Sequence of chain 1.B:
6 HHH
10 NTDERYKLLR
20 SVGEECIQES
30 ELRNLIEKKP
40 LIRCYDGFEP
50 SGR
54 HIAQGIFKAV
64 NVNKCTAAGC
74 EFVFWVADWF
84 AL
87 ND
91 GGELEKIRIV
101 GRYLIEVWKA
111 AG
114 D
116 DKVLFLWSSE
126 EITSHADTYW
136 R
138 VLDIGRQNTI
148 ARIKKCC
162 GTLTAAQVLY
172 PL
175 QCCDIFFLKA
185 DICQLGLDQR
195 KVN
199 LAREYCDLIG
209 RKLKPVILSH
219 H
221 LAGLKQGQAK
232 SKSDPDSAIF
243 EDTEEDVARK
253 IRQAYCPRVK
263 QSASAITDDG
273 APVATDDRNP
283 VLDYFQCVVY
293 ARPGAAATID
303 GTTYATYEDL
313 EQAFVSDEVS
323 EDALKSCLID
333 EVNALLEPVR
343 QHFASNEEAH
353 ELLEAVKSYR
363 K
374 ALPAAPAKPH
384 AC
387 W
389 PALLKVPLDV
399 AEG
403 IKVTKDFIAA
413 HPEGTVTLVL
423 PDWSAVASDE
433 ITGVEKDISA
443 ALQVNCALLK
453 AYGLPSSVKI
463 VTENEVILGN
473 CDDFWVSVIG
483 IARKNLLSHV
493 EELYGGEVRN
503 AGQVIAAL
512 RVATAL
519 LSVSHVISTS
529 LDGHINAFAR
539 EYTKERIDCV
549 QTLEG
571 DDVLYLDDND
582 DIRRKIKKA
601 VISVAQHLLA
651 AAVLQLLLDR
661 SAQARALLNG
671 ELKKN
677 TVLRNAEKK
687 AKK

Binding-site contacts:
Ligand atom O7 contacts residue TRP78 of chain 1.B at 3.5 Å.
Ligand atom C5' contacts residue ASP192 of chain 1.B at 3.6 Å.
Ligand atom C8 contacts residue TYR44 of chain 1.B at 3.4 Å (hydrophobic).
Ligand atom C9 contacts residue GLY46 of chain 1.B at 3.8 Å.
Ligand atom C4 contacts residue PHE47 of chain 1.B at 4.0 Å (hydrophobic).
Ligand atom C4' contacts residue GLY190 of chain 1.B at 4.1 Å.
Ligand atom C5' contacts residue GLN193 of chain 1.B at 3.2 Å.
Ligand atom O7 contacts residue GLN175 of chain 1.B at 3.8 Å.
Ligand atom C2' contacts residue ASP45 of chain 1.B at 3.3 Å.
Ligand atom O3' contacts residue ASP45 of chain 1.B at 2.7 Å (salt-bridge).
Ligand atom O7 contacts residue ASP178 of chain 1.B at 2.5 Å (salt-bridge).
Ligand atom O3' contacts residue GLY190 of chain 1.B at 3.1 Å (h-bond).
Ligand atom C6 contacts residue ASP178 of chain 1.B at 3.2 Å.
Ligand atom C7 contacts residue ASP178 of chain 1.B at 3.3 Å.
Ligand atom C7 contacts residue GLN175 of chain 1.B at 3.8 Å.
Ligand atom C4' contacts residue ASP192 of chain 1.B at 3.9 Å.
Ligand atom O4' contacts residue GLY190 of chain 1.B at 3.5 Å (h-bond).
Ligand atom C8 contacts residue GLY46 of chain 1.B at 4.0 Å.
Ligand atom O1 contacts residue GLY46 of chain 1.B at 3.3 Å (h-bond).
Ligand atom C2 contacts residue GLY46 of chain 1.B at 3.3 Å.
Ligand atom C3' contacts residue GLY190 of chain 1.B at 3.9 Å.
Ligand atom O7 contacts residue TYR44 of chain 1.B at 2.6 Å (h-bond).
Ligand atom C3 contacts residue PHE47 of chain 1.B at 4.1 Å (hydrophobic).
Ligand atom O4 contacts residue GLU48 of chain 1.B at 3.9 Å.
Ligand atom C1' contacts residue GLN193 of chain 1.B at 4.0 Å.
Ligand atom C3' contacts residue GLN193 of chain 1.B at 4.1 Å.
Ligand atom C7 contacts residue TRP78 of chain 1.B at 3.8 Å (hydrophobic).
Ligand atom C4' contacts residue GLN193 of chain 1.B at 3.9 Å.
Ligand atom C2' contacts residue GLY46 of chain 1.B at 3.1 Å.
Ligand atom O3' contacts residue LEU189 of chain 1.B at 3.6 Å.
Ligand atom C6' contacts residue GLN193 of chain 1.B at 3.2 Å.
Ligand atom O4' contacts residue ASP192 of chain 1.B at 3.3 Å (salt-bridge).
Ligand atom C8 contacts residue GLN175 of chain 1.B at 3.8 Å.
Ligand atom C6 contacts residue TRP78 of chain 1.B at 3.7 Å (hydrophobic).
Ligand atom C3' contacts residue ASP45 of chain 1.B at 3.5 Å.
Ligand atom O3' contacts residue HIS218 of chain 1.B at 3.9 Å.
Ligand atom C3 contacts residue GLY46 of chain 1.B at 3.8 Å.
Ligand atom C5 contacts residue ALA80 of chain 1.B at 3.8 Å (hydrophobic).
Ligand atom C1' contacts residue GLY46 of chain 1.B at 3.5 Å.
Ligand atom C7 contacts residue TYR44 of chain 1.B at 3.4 Å (hydrophobic).

A protein and the small-molecule ligand that binds it are described below.
Small molecule (SMILES): O=c1c(O)c(-c2ccc(O)c(O)c2)oc2cc(O)ccc12